Sequence of chain 1.C:
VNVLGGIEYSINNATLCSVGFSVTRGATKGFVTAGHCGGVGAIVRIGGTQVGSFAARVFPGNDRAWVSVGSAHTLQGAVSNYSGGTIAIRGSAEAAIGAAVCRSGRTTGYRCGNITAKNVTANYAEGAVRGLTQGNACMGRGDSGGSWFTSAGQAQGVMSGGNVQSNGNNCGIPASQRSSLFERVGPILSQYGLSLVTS

A small-molecule ligand and the protein it binds are described below.
Small molecule (SMILES): NCCc1ccc(S(=O)(=O)F)cc1

Binding-site contacts:
Ligand atom S contacts residue JAT1 of chain 1.V at 0.1 Å (h-bond).
Ligand atom F contacts residue JAT1 of chain 1.V at 0.1 Å.
Ligand atom C3 contacts residue VAL164 of chain 1.C at 3.8 Å (hydrophobic).
Ligand atom C3 contacts residue JAT1 of chain 1.V at 0.2 Å.
Ligand atom O1S contacts residue JAT1 of chain 1.V at 0.2 Å (h-bond).
Ligand atom C3 contacts residue GLY161 of chain 1.C at 3.7 Å.
Ligand atom S contacts residue GLY140 of chain 1.C at 3.8 Å.
Ligand atom C2 contacts residue GLY161 of chain 1.C at 3.5 Å.
Ligand atom O2S contacts residue SER144 of chain 1.C at 2.4 Å (h-bond).
Ligand atom O1S contacts residue ARG141 of chain 1.C at 3.5 Å (salt-bridge).
Ligand atom N8 contacts residue JAT1 of chain 1.V at 0.1 Å (h-bond).
Ligand atom C1 contacts residue SER144 of chain 1.C at 3.8 Å.
Ligand atom F contacts residue ARG141 of chain 1.C at 3.4 Å.
Ligand atom F contacts residue GLY142 of chain 1.C at 3.0 Å.
Ligand atom O2S contacts residue SER160 of chain 1.C at 3.7 Å.
Ligand atom C2 contacts residue JAT1 of chain 1.V at 0.2 Å.
Ligand atom N8 contacts residue TYR124 of chain 1.C at 3.4 Å.
Ligand atom S contacts residue MET139 of chain 1.C at 3.8 Å.
Ligand atom C7 contacts residue ARG141 of chain 1.C at 3.9 Å.
Ligand atom O2S contacts residue JAT1 of chain 1.V at 0.1 Å (h-bond).
Ligand atom C6 contacts residue ARG141 of chain 1.C at 3.8 Å.
Ligand atom C6 contacts residue JAT1 of chain 1.V at 0.3 Å.
Ligand atom C1 contacts residue MET139 of chain 1.C at 3.9 Å (hydrophobic).
Ligand atom O2S contacts residue MET159 of chain 1.C at 3.6 Å.
Ligand atom F contacts residue GLY140 of chain 1.C at 3.9 Å.
Ligand atom C3 contacts residue GLY162 of chain 1.C at 3.4 Å.
Ligand atom C2 contacts residue GLY162 of chain 1.C at 3.8 Å.
Ligand atom S contacts residue SER144 of chain 1.C at 2.8 Å (h-bond).
Ligand atom C8 contacts residue JAT1 of chain 1.V at 0.2 Å.
Ligand atom C5 contacts residue ARG141 of chain 1.C at 3.4 Å.
Ligand atom F contacts residue SER144 of chain 1.C at 2.4 Å.
Ligand atom S contacts residue ARG141 of chain 1.C at 3.9 Å.
Ligand atom C2 contacts residue MET139 of chain 1.C at 3.2 Å (hydrophobic).
Ligand atom C5 contacts residue JAT1 of chain 1.V at 0.2 Å.
Ligand atom O1S contacts residue SER144 of chain 1.C at 3.9 Å.
Ligand atom C4 contacts residue JAT1 of chain 1.V at 0.2 Å.
Ligand atom O1S contacts residue MET139 of chain 1.C at 2.9 Å.
Ligand atom O1S contacts residue GLY140 of chain 1.C at 2.6 Å (h-bond).
Ligand atom C7 contacts residue JAT1 of chain 1.V at 0.2 Å.
Ligand atom C1 contacts residue JAT1 of chain 1.V at 0.3 Å.